Binding-site contacts:
Ligand atom O3 contacts residue ASP287 of chain 3.A at 2.9 Å (salt-bridge).
Ligand atom O6 contacts residue THR90 of chain 3.A at 3.7 Å.
Ligand atom C6 contacts residue VAL135 of chain 3.A at 4.2 Å (hydrophobic).
Ligand atom C3 contacts residue GLU181 of chain 3.A at 3.7 Å.
Ligand atom O4 contacts residue MG1 of chain 3.B at 2.1 Å.
Ligand atom O5 contacts residue PHE94 of chain 3.A at 4.0 Å.
Ligand atom O3 contacts residue GLU181 of chain 3.A at 2.8 Å (salt-bridge).
Ligand atom C5 contacts residue HIS54 of chain 3.A at 3.4 Å.
Ligand atom C6 contacts residue GLU181 of chain 3.A at 3.8 Å.
Ligand atom C1 contacts residue PHE94 of chain 3.A at 3.8 Å (hydrophobic).
Ligand atom O3 contacts residue HIS220 of chain 3.A at 3.4 Å.
Ligand atom O4 contacts residue ASP245 of chain 3.A at 2.9 Å (salt-bridge).
Ligand atom C2 contacts residue TRP137 of chain 3.A at 3.4 Å (hydrophobic).
Ligand atom C6 contacts residue HIS54 of chain 3.A at 3.5 Å.
Ligand atom C4 contacts residue GLU181 of chain 3.A at 3.1 Å.
Ligand atom O4 contacts residue ASP287 of chain 3.A at 2.9 Å (salt-bridge).
Ligand atom C5 contacts residue TRP16 of chain 3.A at 4.0 Å (hydrophobic).
Ligand atom O1 contacts residue TRP16 of chain 3.A at 3.8 Å.
Ligand atom O6 contacts residue GLU181 of chain 3.A at 3.2 Å (salt-bridge).
Ligand atom C3 contacts residue ASP287 of chain 3.A at 2.9 Å.
Ligand atom O3 contacts residue GLU217 of chain 3.A at 3.1 Å (salt-bridge).
Ligand atom O5 contacts residue HIS54 of chain 3.A at 2.8 Å (h-bond).
Ligand atom O2 contacts residue TRP137 of chain 3.A at 3.8 Å.
Ligand atom C1 contacts residue TRP137 of chain 3.A at 3.4 Å (hydrophobic).
Ligand atom C1 contacts residue HIS54 of chain 3.A at 3.5 Å.
Ligand atom O1 contacts residue PHE94 of chain 3.A at 3.9 Å.
Ligand atom O4 contacts residue GLU181 of chain 3.A at 2.5 Å (salt-bridge).
Ligand atom C4 contacts residue ASP287 of chain 3.A at 3.5 Å.
Ligand atom C6 contacts residue THR90 of chain 3.A at 3.7 Å.
Ligand atom O6 contacts residue VAL135 of chain 3.A at 3.5 Å.
Ligand atom C3 contacts residue MG1 of chain 3.B at 3.0 Å.
Ligand atom O6 contacts residue TRP137 of chain 3.A at 3.2 Å.
Ligand atom O1 contacts residue HIS54 of chain 3.A at 3.3 Å.
Ligand atom C4 contacts residue ASP245 of chain 3.A at 4.2 Å.
Ligand atom O3 contacts residue MG1 of chain 3.B at 2.3 Å.
Ligand atom C6 contacts residue TRP16 of chain 3.A at 4.2 Å (hydrophobic).
Ligand atom O2 contacts residue PHE26 of chain 4.A at 3.4 Å.
Ligand atom C5 contacts residue GLU181 of chain 3.A at 4.0 Å.
Ligand atom C4 contacts residue MG1 of chain 3.B at 3.0 Å.
Ligand atom O5 contacts residue TRP137 of chain 3.A at 3.6 Å.

Sequence of chain 4.A:
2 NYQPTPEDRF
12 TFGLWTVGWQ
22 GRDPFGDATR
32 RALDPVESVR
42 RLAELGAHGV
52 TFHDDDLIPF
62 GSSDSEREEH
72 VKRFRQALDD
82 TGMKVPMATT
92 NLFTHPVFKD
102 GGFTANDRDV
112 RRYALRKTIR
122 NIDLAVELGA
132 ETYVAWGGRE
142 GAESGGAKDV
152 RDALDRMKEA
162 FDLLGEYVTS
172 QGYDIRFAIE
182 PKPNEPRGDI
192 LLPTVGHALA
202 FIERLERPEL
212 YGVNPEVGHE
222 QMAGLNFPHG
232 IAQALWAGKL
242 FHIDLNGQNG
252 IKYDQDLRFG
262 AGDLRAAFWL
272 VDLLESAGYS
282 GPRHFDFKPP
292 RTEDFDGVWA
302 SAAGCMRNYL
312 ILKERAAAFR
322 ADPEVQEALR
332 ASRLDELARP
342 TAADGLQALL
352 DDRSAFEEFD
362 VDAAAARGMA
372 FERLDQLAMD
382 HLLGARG

Sequence of chain 3.A:
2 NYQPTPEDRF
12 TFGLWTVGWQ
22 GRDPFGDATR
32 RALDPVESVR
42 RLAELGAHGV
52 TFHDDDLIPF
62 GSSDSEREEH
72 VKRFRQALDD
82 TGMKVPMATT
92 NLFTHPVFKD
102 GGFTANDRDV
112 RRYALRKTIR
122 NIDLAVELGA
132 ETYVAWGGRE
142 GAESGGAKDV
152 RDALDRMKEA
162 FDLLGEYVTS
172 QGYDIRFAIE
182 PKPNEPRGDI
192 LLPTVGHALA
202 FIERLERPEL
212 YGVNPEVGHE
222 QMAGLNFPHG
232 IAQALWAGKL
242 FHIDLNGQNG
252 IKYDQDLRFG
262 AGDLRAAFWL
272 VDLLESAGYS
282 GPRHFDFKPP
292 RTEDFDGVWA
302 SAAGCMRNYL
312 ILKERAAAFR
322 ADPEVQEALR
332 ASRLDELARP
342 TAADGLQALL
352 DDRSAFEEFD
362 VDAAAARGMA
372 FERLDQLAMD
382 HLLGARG

The protein below binds the small molecule below.
Small molecule (SMILES): OC[C@H]1O[C@H](O)[C@H](O)[C@@H](O)[C@@H]1O